The protein below binds the small molecule below.
Small molecule (SMILES): CC(=O)N[C@H]1[C@H](O[C@H]2[C@H](O)[C@@H](NC(C)=O)CO[C@@H]2CO)O[C@H](CO)[C@@H](O)[C@@H]1O

Sequence of chain 1.A:
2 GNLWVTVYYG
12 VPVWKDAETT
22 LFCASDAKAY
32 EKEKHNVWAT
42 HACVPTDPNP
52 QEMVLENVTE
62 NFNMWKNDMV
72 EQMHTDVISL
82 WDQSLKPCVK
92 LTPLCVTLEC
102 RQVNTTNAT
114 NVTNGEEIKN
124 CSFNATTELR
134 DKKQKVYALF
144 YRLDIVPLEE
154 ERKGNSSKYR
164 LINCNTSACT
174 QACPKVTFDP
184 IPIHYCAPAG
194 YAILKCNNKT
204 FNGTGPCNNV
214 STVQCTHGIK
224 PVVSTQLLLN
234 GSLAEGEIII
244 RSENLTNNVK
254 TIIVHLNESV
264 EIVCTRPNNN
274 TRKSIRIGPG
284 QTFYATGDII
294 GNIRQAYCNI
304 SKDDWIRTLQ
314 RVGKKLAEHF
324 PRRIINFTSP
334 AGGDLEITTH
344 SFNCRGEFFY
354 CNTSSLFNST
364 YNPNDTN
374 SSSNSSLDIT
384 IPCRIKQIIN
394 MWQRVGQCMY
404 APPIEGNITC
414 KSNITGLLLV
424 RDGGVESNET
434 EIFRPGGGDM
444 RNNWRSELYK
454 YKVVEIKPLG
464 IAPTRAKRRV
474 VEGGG

Binding-site contacts:
Ligand atom C4 contacts residue ASN168 of chain 1.A at 4.2 Å.
Ligand atom O5 contacts residue ARG163 of chain 1.A at 2.9 Å (salt-bridge).
Ligand atom C7 contacts residue ILE165 of chain 1.A at 4.3 Å (hydrophobic).
Ligand atom O6 contacts residue ARG163 of chain 1.A at 2.9 Å (salt-bridge).
Ligand atom C5 contacts residue ARG163 of chain 1.A at 3.8 Å.
Ligand atom N2 contacts residue ASN168 of chain 1.A at 2.9 Å (h-bond).
Ligand atom C2 contacts residue ASN168 of chain 1.A at 2.5 Å.
Ligand atom O6 contacts residue VAL149 of chain 1.A at 3.9 Å.
Ligand atom C7 contacts residue ASN168 of chain 1.A at 3.6 Å.
Ligand atom C5 contacts residue ASN168 of chain 1.A at 3.6 Å.
Ligand atom C8 contacts residue VAL149 of chain 1.A at 4.0 Å (hydrophobic).
Ligand atom C6 contacts residue ARG163 of chain 1.A at 3.4 Å.
Ligand atom C2 contacts residue THR169 of chain 1.A at 4.0 Å.
Ligand atom C5 contacts residue ILE165 of chain 1.A at 4.4 Å (hydrophobic).
Ligand atom C1 contacts residue ASN168 of chain 1.A at 1.4 Å.
Ligand atom C8 contacts residue ILE165 of chain 1.A at 3.5 Å (hydrophobic).
Ligand atom C6 contacts residue ASN168 of chain 1.A at 4.4 Å.
Ligand atom C1 contacts residue ARG163 of chain 1.A at 3.9 Å.
Ligand atom C6 contacts residue ILE165 of chain 1.A at 3.6 Å (hydrophobic).
Ligand atom O7 contacts residue ASN168 of chain 1.A at 3.9 Å.
Ligand atom C3 contacts residue ASN168 of chain 1.A at 3.8 Å.
Ligand atom C3 contacts residue THR169 of chain 1.A at 4.2 Å.
Ligand atom C1 contacts residue THR169 of chain 1.A at 3.6 Å.
Ligand atom N2 contacts residue THR169 of chain 1.A at 3.6 Å.
Ligand atom O5 contacts residue ASN168 of chain 1.A at 2.4 Å (h-bond).
Ligand atom C6 contacts residue VAL149 of chain 1.A at 3.9 Å (hydrophobic).